Sequence of chain 1.A:
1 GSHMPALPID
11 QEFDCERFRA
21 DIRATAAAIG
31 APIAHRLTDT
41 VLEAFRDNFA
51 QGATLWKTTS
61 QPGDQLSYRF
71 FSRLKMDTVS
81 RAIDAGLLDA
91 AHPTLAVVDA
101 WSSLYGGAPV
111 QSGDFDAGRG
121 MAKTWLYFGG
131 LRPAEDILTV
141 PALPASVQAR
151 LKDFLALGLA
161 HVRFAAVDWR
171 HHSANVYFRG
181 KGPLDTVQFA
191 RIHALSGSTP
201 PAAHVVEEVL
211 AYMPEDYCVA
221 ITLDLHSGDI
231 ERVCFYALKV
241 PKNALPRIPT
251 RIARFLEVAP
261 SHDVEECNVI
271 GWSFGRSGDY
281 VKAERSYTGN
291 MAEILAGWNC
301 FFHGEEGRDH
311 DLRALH

This small molecule binds to this protein.
Small molecule (SMILES): O=C(O)[C@H](O)Cc1ccc(O)cc1

Binding-site contacts:
Ligand atom C8 contacts residue GLU284 of chain 1.A at 3.4 Å.
Ligand atom C9 contacts residue TYR236 of chain 1.A at 3.7 Å (hydrophobic).
Ligand atom C7 contacts residue PHE71 of chain 1.A at 4.1 Å (hydrophobic).
Ligand atom O2 contacts residue ARG163 of chain 1.A at 3.9 Å.
Ligand atom C9 contacts residue LEU238 of chain 1.A at 3.8 Å (hydrophobic).
Ligand atom C5 contacts residue PHE164 of chain 1.A at 4.0 Å (hydrophobic).
Ligand atom O1 contacts residue PHE164 of chain 1.A at 3.2 Å.
Ligand atom C3 contacts residue CYS218 of chain 1.A at 2.8 Å (hydrophobic).
Ligand atom C1 contacts residue CYS300 of chain 1.A at 4.2 Å (hydrophobic).
Ligand atom C6 contacts residue PHE71 of chain 1.A at 4.2 Å (hydrophobic).
Ligand atom C1 contacts residue PHE164 of chain 1.A at 4.2 Å (hydrophobic).
Ligand atom C7 contacts residue LEU238 of chain 1.A at 4.1 Å (hydrophobic).
Ligand atom O2 contacts residue CYS218 of chain 1.A at 3.4 Å.
Ligand atom C7 contacts residue GLU284 of chain 1.A at 3.4 Å.
Ligand atom O2 contacts residue CYS300 of chain 1.A at 3.7 Å.
Ligand atom C5 contacts residue TRP125 of chain 1.A at 3.8 Å (hydrophobic).
Ligand atom O3 contacts residue GLU284 of chain 1.A at 2.6 Å (salt-bridge).
Ligand atom C3 contacts residue TYR177 of chain 1.A at 3.5 Å (hydrophobic).
Ligand atom C8 contacts residue TYR236 of chain 1.A at 4.2 Å (hydrophobic).
Ligand atom O2 contacts residue LEU238 of chain 1.A at 3.5 Å.
Ligand atom C8 contacts residue LEU238 of chain 1.A at 3.7 Å (hydrophobic).
Ligand atom O3 contacts residue LEU295 of chain 1.A at 4.0 Å.
Ligand atom C4 contacts residue LEU238 of chain 1.A at 4.3 Å (hydrophobic).
Ligand atom C1 contacts residue ARG163 of chain 1.A at 3.9 Å.
Ligand atom C4 contacts residue TRP125 of chain 1.A at 4.0 Å (hydrophobic).
Ligand atom O4 contacts residue TYR236 of chain 1.A at 3.2 Å.
Ligand atom C4 contacts residue CYS218 of chain 1.A at 4.2 Å (hydrophobic).
Ligand atom C6 contacts residue TRP125 of chain 1.A at 4.0 Å (hydrophobic).
Ligand atom O3 contacts residue MET291 of chain 1.A at 3.5 Å.
Ligand atom O3 contacts residue PHE71 of chain 1.A at 3.3 Å.
Ligand atom O1 contacts residue ARG163 of chain 1.A at 3.1 Å (salt-bridge).
Ligand atom C2 contacts residue CYS218 of chain 1.A at 1.9 Å (hydrophobic).
Ligand atom C1 contacts residue CYS218 of chain 1.A at 2.6 Å (hydrophobic).
Ligand atom O4 contacts residue LEU238 of chain 1.A at 3.7 Å.
Ligand atom C5 contacts residue CYS300 of chain 1.A at 4.2 Å (hydrophobic).
Ligand atom O1 contacts residue CYS218 of chain 1.A at 3.0 Å (h-bond).
Ligand atom O4 contacts residue CYS218 of chain 1.A at 2.7 Å (h-bond).
Ligand atom C3 contacts residue TYR236 of chain 1.A at 4.2 Å (hydrophobic).
Ligand atom C2 contacts residue TYR236 of chain 1.A at 4.2 Å (hydrophobic).
Ligand atom C8 contacts residue VAL269 of chain 1.A at 4.1 Å (hydrophobic).